Binding-site contacts:
Ligand atom O4 contacts residue ILE103 of chain 1.E at 2.9 Å (h-bond).
Ligand atom C3 contacts residue SER52 of chain 1.F at 3.3 Å.
Ligand atom C3 contacts residue TYR104 of chain 1.E at 3.5 Å (hydrophobic).
Ligand atom C2 contacts residue HIS299 of chain 1.D at 3.6 Å.
Ligand atom C1 contacts residue ASN301 of chain 1.D at 1.4 Å.
Ligand atom O2 contacts residue ASP27 of chain 1.E at 2.8 Å (salt-bridge).
Ligand atom C8 contacts residue ARG412 of chain 1.D at 3.4 Å.
Ligand atom C4 contacts residue ARG98 of chain 1.E at 3.6 Å.
Ligand atom O6 contacts residue HIS33 of chain 1.E at 1.3 Å (h-bond).
Ligand atom O3 contacts residue SER28 of chain 1.E at 3.6 Å.
Ligand atom O2 contacts residue ARG29 of chain 1.E at 3.0 Å (salt-bridge).
Ligand atom O6 contacts residue ARG98 of chain 1.E at 3.3 Å (salt-bridge).
Ligand atom O3 contacts residue SER53 of chain 1.F at 3.0 Å.
Ligand atom C3 contacts residue SER53 of chain 1.F at 3.5 Å.
Ligand atom O4 contacts residue SER52 of chain 1.F at 3.0 Å.
Ligand atom O7 contacts residue VAL106 of chain 1.E at 3.4 Å.
Ligand atom C7 contacts residue ASN301 of chain 1.D at 3.5 Å.
Ligand atom O5 contacts residue HIS33 of chain 1.E at 3.2 Å (h-bond).
Ligand atom C2 contacts residue ARG29 of chain 1.E at 3.5 Å.
Ligand atom N2 contacts residue ASN301 of chain 1.D at 2.9 Å (h-bond).
Ligand atom C7 contacts residue ARG412 of chain 1.D at 3.4 Å.
Ligand atom C2 contacts residue GLY105 of chain 1.E at 3.6 Å.
Ligand atom O7 contacts residue VAL107 of chain 1.E at 3.0 Å (h-bond).
Ligand atom O4 contacts residue VAL106 of chain 1.E at 3.1 Å.
Ligand atom C4 contacts residue HIS33 of chain 1.E at 3.4 Å.
Ligand atom C2 contacts residue SER28 of chain 1.E at 3.5 Å.
Ligand atom C6 contacts residue HIS33 of chain 1.E at 2.7 Å.
Ligand atom O7 contacts residue ARG412 of chain 1.D at 2.7 Å (salt-bridge).
Ligand atom C3 contacts residue HIS299 of chain 1.D at 3.4 Å.
Ligand atom O5 contacts residue ARG296 of chain 1.D at 3.6 Å.
Ligand atom O4 contacts residue ARG98 of chain 1.E at 3.6 Å (salt-bridge).
Ligand atom C6 contacts residue ARG296 of chain 1.D at 3.2 Å.
Ligand atom C5 contacts residue ASN301 of chain 1.D at 3.6 Å.
Ligand atom O3 contacts residue GLY105 of chain 1.E at 3.3 Å (h-bond).
Ligand atom O5 contacts residue VAL106 of chain 1.E at 3.6 Å.
Ligand atom C2 contacts residue ASN301 of chain 1.D at 2.5 Å.
Ligand atom O5 contacts residue ASN301 of chain 1.D at 2.4 Å (h-bond).
Ligand atom C5 contacts residue HIS33 of chain 1.E at 3.3 Å.
Ligand atom N2 contacts residue HIS299 of chain 1.D at 3.3 Å (h-bond).
Ligand atom C4 contacts residue GLY105 of chain 1.E at 3.5 Å.

Sequence of chain 1.E:
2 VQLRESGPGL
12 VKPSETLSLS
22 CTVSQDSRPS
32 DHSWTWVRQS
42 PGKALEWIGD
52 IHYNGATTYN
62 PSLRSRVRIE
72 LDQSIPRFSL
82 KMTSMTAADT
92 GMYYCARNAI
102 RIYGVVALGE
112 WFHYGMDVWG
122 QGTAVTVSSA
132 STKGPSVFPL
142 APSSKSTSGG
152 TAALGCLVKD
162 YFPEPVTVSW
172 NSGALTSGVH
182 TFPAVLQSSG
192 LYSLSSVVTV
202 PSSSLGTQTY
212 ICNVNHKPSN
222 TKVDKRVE

The small molecule below binds the protein below.
Small molecule (SMILES): CC(=O)N[C@H]1[C@H](O[C@H]2[C@H](O)[C@@H](NC(C)=O)CO[C@@H]2CO)O[C@H](CO)[C@@H](O[C@@H]2O[C@H](CO[C@H]3O[C@H](CO[C@H]4O[C@H](CO)[C@@H](O)[C@H](O)[C@@H]4O[C@H]4O[C@H](CO)[C@@H](O)[C@H](O)[C@@H]4O)[C@@H](O)[C@H](O[C@H]4O[C@H](CO)[C@@H](O)[C@H](O)[C@@H]4O)[C@@H]3O)[C@@H](O)[C@H](O[C@H]3O[C@H](CO[C@H]4O[C@H](CO)[C@@H](O)[C@H](O)[C@@H]4O)[C@@H](O)[C@H](O)[C@@H]3O)[C@@H]2O)[C@@H]1O

Sequence of chain 1.F:
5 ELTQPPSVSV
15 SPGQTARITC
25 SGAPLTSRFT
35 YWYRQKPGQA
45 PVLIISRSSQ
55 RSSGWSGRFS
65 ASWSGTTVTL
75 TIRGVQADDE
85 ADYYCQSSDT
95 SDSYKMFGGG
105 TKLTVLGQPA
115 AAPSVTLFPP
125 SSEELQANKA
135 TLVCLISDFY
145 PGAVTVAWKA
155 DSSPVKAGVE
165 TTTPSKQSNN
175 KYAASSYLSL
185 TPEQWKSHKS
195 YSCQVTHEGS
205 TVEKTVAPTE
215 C

Sequence of chain 1.D:
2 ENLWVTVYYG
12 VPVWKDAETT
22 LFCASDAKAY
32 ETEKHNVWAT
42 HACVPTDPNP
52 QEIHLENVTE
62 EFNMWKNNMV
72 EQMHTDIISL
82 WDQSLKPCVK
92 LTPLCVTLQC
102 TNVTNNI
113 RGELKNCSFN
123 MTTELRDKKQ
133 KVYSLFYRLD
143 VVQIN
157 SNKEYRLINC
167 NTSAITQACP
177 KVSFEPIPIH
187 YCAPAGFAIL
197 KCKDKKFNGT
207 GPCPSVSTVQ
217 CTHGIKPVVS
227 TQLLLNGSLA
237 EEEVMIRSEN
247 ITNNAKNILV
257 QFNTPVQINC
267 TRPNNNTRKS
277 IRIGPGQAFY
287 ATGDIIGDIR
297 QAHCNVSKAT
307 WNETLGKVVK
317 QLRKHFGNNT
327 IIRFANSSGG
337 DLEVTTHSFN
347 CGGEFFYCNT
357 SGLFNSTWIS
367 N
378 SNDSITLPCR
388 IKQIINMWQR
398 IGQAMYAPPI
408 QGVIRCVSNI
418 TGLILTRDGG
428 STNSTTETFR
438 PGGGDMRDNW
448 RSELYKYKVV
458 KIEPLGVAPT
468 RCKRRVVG